Sequence of chain 44.E:
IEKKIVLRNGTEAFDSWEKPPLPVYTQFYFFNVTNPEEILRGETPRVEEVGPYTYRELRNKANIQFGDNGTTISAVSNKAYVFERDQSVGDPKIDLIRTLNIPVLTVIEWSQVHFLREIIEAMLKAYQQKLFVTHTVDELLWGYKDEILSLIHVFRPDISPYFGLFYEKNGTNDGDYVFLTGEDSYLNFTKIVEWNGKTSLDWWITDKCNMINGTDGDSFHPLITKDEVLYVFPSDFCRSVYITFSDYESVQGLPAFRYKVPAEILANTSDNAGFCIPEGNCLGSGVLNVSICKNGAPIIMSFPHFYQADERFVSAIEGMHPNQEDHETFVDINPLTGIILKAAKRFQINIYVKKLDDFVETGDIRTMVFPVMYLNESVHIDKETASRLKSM

Binding-site contacts:
Ligand atom C7 contacts residue ASN21 of chain 44.E at 4.0 Å.
Ligand atom C1 contacts residue ASN21 of chain 44.E at 1.4 Å.
Ligand atom C5 contacts residue ASN21 of chain 44.E at 3.3 Å.
Ligand atom O6 contacts residue ASN21 of chain 44.E at 4.3 Å.
Ligand atom C2 contacts residue ASN21 of chain 44.E at 2.5 Å.
Ligand atom N2 contacts residue ASN21 of chain 44.E at 3.3 Å (h-bond).
Ligand atom O7 contacts residue ASN21 of chain 44.E at 4.0 Å.
Ligand atom C3 contacts residue ASN21 of chain 44.E at 3.7 Å.
Ligand atom O5 contacts residue ASN21 of chain 44.E at 2.5 Å (h-bond).
Ligand atom C4 contacts residue ASN21 of chain 44.E at 3.8 Å.
Ligand atom C6 contacts residue ASN21 of chain 44.E at 3.3 Å.

A protein and the small-molecule ligand that binds it are described below.
Small molecule (SMILES): CC(=O)N[C@@H]1[C@@H](O)[C@H](O)[C@@H](CO)O[C@H]1O